Sequence of chain 3.A:
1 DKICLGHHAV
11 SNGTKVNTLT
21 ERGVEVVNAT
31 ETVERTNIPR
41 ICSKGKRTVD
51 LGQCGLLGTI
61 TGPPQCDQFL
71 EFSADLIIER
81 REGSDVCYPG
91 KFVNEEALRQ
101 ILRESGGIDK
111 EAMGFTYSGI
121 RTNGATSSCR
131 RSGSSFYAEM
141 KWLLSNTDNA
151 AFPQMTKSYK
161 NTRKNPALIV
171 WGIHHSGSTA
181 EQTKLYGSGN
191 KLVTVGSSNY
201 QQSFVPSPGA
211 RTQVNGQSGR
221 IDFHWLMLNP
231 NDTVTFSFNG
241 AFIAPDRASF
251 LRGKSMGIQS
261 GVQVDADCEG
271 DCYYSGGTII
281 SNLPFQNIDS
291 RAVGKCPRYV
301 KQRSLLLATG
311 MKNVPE

The protein below binds the small molecule below.
Small molecule (SMILES): CC(=O)N[C@@H]1[C@@H](O)[C@H](O)[C@@H](CO)O[C@H]1O

Binding-site contacts:
Ligand atom N2 contacts residue ASN231 of chain 3.A at 3.1 Å (h-bond).
Ligand atom C7 contacts residue ASN231 of chain 3.A at 3.5 Å.
Ligand atom C2 contacts residue ASN231 of chain 3.A at 2.6 Å.
Ligand atom C1 contacts residue ASN231 of chain 3.A at 1.4 Å.
Ligand atom C4 contacts residue ASN231 of chain 3.A at 4.2 Å.
Ligand atom C5 contacts residue ASN231 of chain 3.A at 3.6 Å.
Ligand atom C3 contacts residue ASN231 of chain 3.A at 3.9 Å.
Ligand atom O5 contacts residue ASN231 of chain 3.A at 2.4 Å (h-bond).
Ligand atom O7 contacts residue ASN231 of chain 3.A at 3.6 Å.